Binding-site contacts:
Ligand atom O1 contacts residue TYR46 of chain 1.A at 3.8 Å.
Ligand atom C6 contacts residue LEU23 of chain 1.A at 4.2 Å (hydrophobic).
Ligand atom O2 contacts residue CYS83 of chain 1.A at 4.0 Å.
Ligand atom C6 contacts residue ARG79 of chain 1.A at 3.6 Å.
Ligand atom O4 contacts residue ARG86 of chain 1.A at 3.0 Å (salt-bridge).
Ligand atom C6 contacts residue HIS27 of chain 1.A at 3.8 Å.
Ligand atom C4 contacts residue ARG86 of chain 1.A at 4.1 Å.
Ligand atom C5 contacts residue HIS52 of chain 1.A at 4.3 Å.
Ligand atom C1 contacts residue CYS83 of chain 1.A at 4.4 Å (hydrophobic).
Ligand atom C6 contacts residue TYR46 of chain 1.A at 4.0 Å (hydrophobic).
Ligand atom O4 contacts residue ARG79 of chain 1.A at 2.9 Å (salt-bridge).
Ligand atom O5 contacts residue ARG79 of chain 1.A at 2.6 Å (salt-bridge).
Ligand atom O4 contacts residue HIS52 of chain 1.A at 2.6 Å (h-bond).
Ligand atom C2 contacts residue CYS83 of chain 1.A at 3.9 Å (hydrophobic).
Ligand atom C6 contacts residue PHE45 of chain 1.A at 3.5 Å (hydrophobic).
Ligand atom C5 contacts residue ARG79 of chain 1.A at 3.7 Å.
Ligand atom C1 contacts residue ARG79 of chain 1.A at 3.5 Å.
Ligand atom O3 contacts residue ARG86 of chain 1.A at 2.9 Å (salt-bridge).
Ligand atom C5 contacts residue HIS27 of chain 1.A at 4.3 Å.
Ligand atom C3 contacts residue ARG86 of chain 1.A at 3.8 Å.
Ligand atom C2 contacts residue ARG86 of chain 1.A at 3.6 Å.
Ligand atom O5 contacts residue CYS82 of chain 1.A at 4.2 Å.
Ligand atom O5 contacts residue TYR46 of chain 1.A at 3.5 Å (h-bond).
Ligand atom C6 contacts residue HIS52 of chain 1.A at 3.8 Å.
Ligand atom C5 contacts residue TYR46 of chain 1.A at 4.0 Å (hydrophobic).
Ligand atom C4 contacts residue ARG79 of chain 1.A at 3.9 Å.
Ligand atom O2 contacts residue ARG86 of chain 1.A at 3.5 Å (salt-bridge).
Ligand atom C1 contacts residue TYR46 of chain 1.A at 4.1 Å (hydrophobic).
Ligand atom O4 contacts residue HIS144 of chain 1.A at 4.5 Å.
Ligand atom C1 contacts residue CYS82 of chain 1.A at 3.9 Å (hydrophobic).
Ligand atom C2 contacts residue CYS82 of chain 1.A at 4.1 Å (hydrophobic).
Ligand atom C4 contacts residue HIS52 of chain 1.A at 3.6 Å.
Ligand atom C2 contacts residue ARG79 of chain 1.A at 4.2 Å.

This small molecule binds to this protein.
Small molecule (SMILES): C[C@@H]1O[C@@H](O)[C@@H](O)[C@H](O)[C@@H]1O

Sequence of chain 1.A:
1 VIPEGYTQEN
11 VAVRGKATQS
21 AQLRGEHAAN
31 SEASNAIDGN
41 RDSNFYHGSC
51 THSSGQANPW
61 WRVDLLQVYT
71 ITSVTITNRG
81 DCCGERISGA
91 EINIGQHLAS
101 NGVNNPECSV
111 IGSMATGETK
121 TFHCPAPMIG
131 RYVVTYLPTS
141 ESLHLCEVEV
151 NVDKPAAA